Sequence of chain 1.A:
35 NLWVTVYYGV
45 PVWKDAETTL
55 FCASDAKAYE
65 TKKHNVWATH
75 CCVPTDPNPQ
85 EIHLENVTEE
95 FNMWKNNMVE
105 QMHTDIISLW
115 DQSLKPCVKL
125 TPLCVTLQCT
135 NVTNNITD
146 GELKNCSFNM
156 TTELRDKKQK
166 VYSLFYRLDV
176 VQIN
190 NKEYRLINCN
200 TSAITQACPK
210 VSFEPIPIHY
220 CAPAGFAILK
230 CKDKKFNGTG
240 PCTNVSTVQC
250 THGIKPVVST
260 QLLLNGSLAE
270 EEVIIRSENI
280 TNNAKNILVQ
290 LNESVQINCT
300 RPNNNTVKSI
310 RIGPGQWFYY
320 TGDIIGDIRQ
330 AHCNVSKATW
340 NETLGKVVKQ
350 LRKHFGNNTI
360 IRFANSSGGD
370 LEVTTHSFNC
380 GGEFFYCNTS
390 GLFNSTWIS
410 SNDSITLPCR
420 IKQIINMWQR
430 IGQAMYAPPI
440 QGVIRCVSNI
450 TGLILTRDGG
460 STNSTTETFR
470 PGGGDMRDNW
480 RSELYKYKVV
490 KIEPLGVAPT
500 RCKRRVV

The protein below binds the small molecule below.
Small molecule (SMILES): CC(=O)N[C@H]1[C@H](O[C@H]2[C@H](O)[C@@H](NC(C)=O)CO[C@@H]2CO)O[C@H](CO)[C@@H](O[C@@H]2O[C@H](CO[C@H]3O[C@H](CO)[C@@H](O)[C@H](O)[C@@H]3O)[C@@H](O)[C@H](O[C@H]3O[C@H](CO)[C@@H](O)[C@H](O)[C@@H]3O)[C@@H]2O)[C@@H]1O

Binding-site contacts:
Ligand atom O4 contacts residue VAL446 of chain 1.A at 4.3 Å.
Ligand atom C8 contacts residue VAL256 of chain 1.A at 3.9 Å (hydrophobic).
Ligand atom O5 contacts residue ASN264 of chain 1.A at 2.4 Å (h-bond).
Ligand atom C1 contacts residue VAL446 of chain 1.A at 4.3 Å (hydrophobic).
Ligand atom C7 contacts residue ASN378 of chain 1.A at 4.4 Å.
Ligand atom C3 contacts residue VAL446 of chain 1.A at 4.0 Å (hydrophobic).
Ligand atom O7 contacts residue VAL256 of chain 1.A at 4.3 Å.
Ligand atom O6 contacts residue NAG1 of chain 1.H at 3.7 Å.
Ligand atom O7 contacts residue PRO214 of chain 1.A at 4.5 Å.
Ligand atom C6 contacts residue SER211 of chain 1.A at 4.3 Å.
Ligand atom C5 contacts residue NAG1 of chain 1.H at 4.4 Å.
Ligand atom C4 contacts residue VAL446 of chain 1.A at 4.3 Å (hydrophobic).
Ligand atom C5 contacts residue GLU213 of chain 1.A at 3.5 Å.
Ligand atom C7 contacts residue ASN264 of chain 1.A at 3.6 Å.
Ligand atom O7 contacts residue VAL446 of chain 1.A at 4.3 Å.
Ligand atom C6 contacts residue LYS67 of chain 1.A at 4.0 Å.
Ligand atom O4 contacts residue CYS445 of chain 1.A at 4.4 Å.
Ligand atom O6 contacts residue GLY380 of chain 1.A at 3.4 Å.
Ligand atom C1 contacts residue ASN264 of chain 1.A at 1.5 Å.
Ligand atom C7 contacts residue VAL256 of chain 1.A at 4.3 Å (hydrophobic).
Ligand atom O3 contacts residue CYS445 of chain 1.A at 4.2 Å.
Ligand atom C6 contacts residue GLU213 of chain 1.A at 3.9 Å.
Ligand atom N2 contacts residue SER447 of chain 1.A at 3.9 Å.
Ligand atom O5 contacts residue GLU213 of chain 1.A at 3.9 Å.
Ligand atom C4 contacts residue ASN264 of chain 1.A at 4.2 Å.
Ligand atom C1 contacts residue NAG1 of chain 1.H at 3.8 Å.
Ligand atom C1 contacts residue GLU213 of chain 1.A at 4.3 Å.
Ligand atom O5 contacts residue NAG1 of chain 1.H at 3.5 Å.
Ligand atom O7 contacts residue ASN378 of chain 1.A at 4.1 Å.
Ligand atom C8 contacts residue ASN378 of chain 1.A at 4.2 Å.
Ligand atom C5 contacts residue VAL446 of chain 1.A at 3.9 Å (hydrophobic).
Ligand atom C3 contacts residue ASN264 of chain 1.A at 3.7 Å.
Ligand atom O7 contacts residue ASN264 of chain 1.A at 4.0 Å.
Ligand atom C8 contacts residue LEU263 of chain 1.A at 3.6 Å (hydrophobic).
Ligand atom N2 contacts residue ASN264 of chain 1.A at 2.8 Å (h-bond).
Ligand atom C8 contacts residue SER447 of chain 1.A at 4.3 Å.
Ligand atom O6 contacts residue LYS66 of chain 1.A at 4.3 Å.
Ligand atom O6 contacts residue LYS67 of chain 1.A at 3.1 Å (salt-bridge).
Ligand atom C5 contacts residue ASN264 of chain 1.A at 3.7 Å.
Ligand atom C2 contacts residue ASN264 of chain 1.A at 2.4 Å.